This small molecule binds to this protein.
Small molecule (SMILES): Cc1cn([C@H]2C=C[C@@H](CO[P](=O)(O)O[P](=O)(O)OP(=O)(O)O)O2)c(=O)[nH]c1=O

Sequence of chain 1.A:
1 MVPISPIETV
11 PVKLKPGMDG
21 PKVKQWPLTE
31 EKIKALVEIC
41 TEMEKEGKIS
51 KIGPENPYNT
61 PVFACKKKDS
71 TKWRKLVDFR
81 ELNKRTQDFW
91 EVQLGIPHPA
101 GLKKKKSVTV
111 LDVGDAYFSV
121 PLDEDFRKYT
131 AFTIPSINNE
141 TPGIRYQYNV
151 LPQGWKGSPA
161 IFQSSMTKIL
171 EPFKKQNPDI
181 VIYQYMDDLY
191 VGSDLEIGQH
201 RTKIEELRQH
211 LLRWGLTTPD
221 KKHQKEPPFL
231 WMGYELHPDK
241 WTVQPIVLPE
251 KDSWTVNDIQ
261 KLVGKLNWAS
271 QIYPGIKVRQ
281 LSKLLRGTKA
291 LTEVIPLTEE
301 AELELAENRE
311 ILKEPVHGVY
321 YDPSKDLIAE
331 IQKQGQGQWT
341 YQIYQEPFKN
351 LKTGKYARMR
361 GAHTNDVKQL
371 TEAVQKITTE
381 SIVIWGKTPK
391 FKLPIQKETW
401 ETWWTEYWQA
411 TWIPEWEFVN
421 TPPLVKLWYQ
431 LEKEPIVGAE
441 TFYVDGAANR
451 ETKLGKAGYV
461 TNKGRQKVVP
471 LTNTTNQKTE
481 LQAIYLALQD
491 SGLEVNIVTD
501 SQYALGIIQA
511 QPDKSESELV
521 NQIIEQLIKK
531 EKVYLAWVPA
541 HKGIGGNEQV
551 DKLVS

Binding-site contacts:
Ligand atom O1A contacts residue MG1 of chain 1.I at 2.4 Å.
Ligand atom O2C contacts residue VAL113 of chain 1.A at 3.6 Å.
Ligand atom O1A contacts residue ASP112 of chain 1.A at 3.5 Å (salt-bridge).
Ligand atom O1B contacts residue ALA116 of chain 1.A at 3.6 Å (h-bond).
Ligand atom O6' contacts residue ARG74 of chain 1.A at 3.3 Å (salt-bridge).
Ligand atom O2B contacts residue MG1 of chain 1.I at 2.1 Å.
Ligand atom PC contacts residue MG1 of chain 1.I at 3.5 Å.
Ligand atom C5 contacts residue ARG74 of chain 1.A at 3.5 Å.
Ligand atom O2B contacts residue ALA116 of chain 1.A at 3.6 Å.
Ligand atom PA contacts residue ARG74 of chain 1.A at 3.4 Å.
Ligand atom C2' contacts residue TYR117 of chain 1.A at 3.5 Å (hydrophobic).
Ligand atom C1' contacts residue TYR117 of chain 1.A at 3.5 Å (hydrophobic).
Ligand atom C5' contacts residue ASP187 of chain 1.A at 3.3 Å.
Ligand atom PC contacts residue LYS67 of chain 1.A at 3.5 Å.
Ligand atom C4 contacts residue ARG74 of chain 1.A at 3.7 Å.
Ligand atom C2 contacts residue ARG74 of chain 1.A at 3.6 Å.
Ligand atom O1C contacts residue LYS67 of chain 1.A at 2.6 Å (salt-bridge).
Ligand atom C5A contacts residue ARG74 of chain 1.A at 3.5 Å.
Ligand atom O7' contacts residue ASP115 of chain 1.A at 3.5 Å (salt-bridge).
Ligand atom O2B contacts residue ASP115 of chain 1.A at 3.6 Å.
Ligand atom C6 contacts residue ARG74 of chain 1.A at 3.4 Å.
Ligand atom C3' contacts residue ALA116 of chain 1.A at 3.7 Å (hydrophobic).
Ligand atom O2 contacts residue TYR117 of chain 1.A at 3.6 Å.
Ligand atom O3C contacts residue GLY114 of chain 1.A at 3.5 Å.
Ligand atom N1 contacts residue ARG74 of chain 1.A at 3.5 Å (salt-bridge).
Ligand atom O2B contacts residue ASP187 of chain 1.A at 3.2 Å (salt-bridge).
Ligand atom O7' contacts residue LYS67 of chain 1.A at 3.5 Å (salt-bridge).
Ligand atom O1A contacts residue ASP187 of chain 1.A at 2.8 Å (salt-bridge).
Ligand atom O5' contacts residue ARG74 of chain 1.A at 3.6 Å.
Ligand atom O2C contacts residue GLY114 of chain 1.A at 3.7 Å.
Ligand atom PB contacts residue MG1 of chain 1.I at 3.3 Å.
Ligand atom O2B contacts residue VAL113 of chain 1.A at 3.0 Å (h-bond).
Ligand atom PA contacts residue MG1 of chain 1.I at 3.6 Å.
Ligand atom O2C contacts residue ASP112 of chain 1.A at 3.3 Å (salt-bridge).
Ligand atom O2C contacts residue MG1 of chain 1.I at 2.2 Å.
Ligand atom O4' contacts residue MET186 of chain 1.A at 3.6 Å.
Ligand atom O2A contacts residue ARG74 of chain 1.A at 2.9 Å (salt-bridge).
Ligand atom O7' contacts residue MG1 of chain 1.I at 3.8 Å.
Ligand atom C2' contacts residue ARG74 of chain 1.A at 3.7 Å.
Ligand atom N3 contacts residue ARG74 of chain 1.A at 3.7 Å.